Sequence of chain 1.C:
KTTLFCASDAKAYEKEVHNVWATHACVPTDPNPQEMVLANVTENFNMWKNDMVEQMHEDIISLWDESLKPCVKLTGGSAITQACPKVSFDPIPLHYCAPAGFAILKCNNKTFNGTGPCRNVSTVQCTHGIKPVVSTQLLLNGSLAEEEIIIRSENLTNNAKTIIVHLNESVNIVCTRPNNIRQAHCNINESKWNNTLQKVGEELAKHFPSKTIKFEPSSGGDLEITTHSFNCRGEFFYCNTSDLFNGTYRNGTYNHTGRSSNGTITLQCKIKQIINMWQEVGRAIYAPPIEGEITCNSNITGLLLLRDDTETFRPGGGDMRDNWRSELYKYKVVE

A protein and the small-molecule ligand that binds it are described below.
Small molecule (SMILES): CC(=O)N[C@@H]1[C@@H](O)[C@H](O)[C@@H](CO)O[C@H]1O

Binding-site contacts:
Ligand atom C7 contacts residue ASN253 of chain 1.C at 3.5 Å.
Ligand atom C2 contacts residue ASN253 of chain 1.C at 2.5 Å.
Ligand atom C7 contacts residue THR240 of chain 1.C at 4.3 Å.
Ligand atom C4 contacts residue ASN253 of chain 1.C at 4.2 Å.
Ligand atom C5 contacts residue SER255 of chain 1.C at 4.0 Å.
Ligand atom C5 contacts residue ASN253 of chain 1.C at 3.7 Å.
Ligand atom N2 contacts residue ASN253 of chain 1.C at 3.0 Å (h-bond).
Ligand atom C1 contacts residue ASN253 of chain 1.C at 1.4 Å.
Ligand atom O5 contacts residue ASN253 of chain 1.C at 2.4 Å (h-bond).
Ligand atom C1 contacts residue SER255 of chain 1.C at 4.0 Å.
Ligand atom C8 contacts residue THR239 of chain 1.C at 3.5 Å.
Ligand atom C8 contacts residue THR240 of chain 1.C at 3.6 Å.
Ligand atom O6 contacts residue ASN253 of chain 1.C at 4.5 Å.
Ligand atom C3 contacts residue ASN253 of chain 1.C at 3.8 Å.
Ligand atom O7 contacts residue ASN253 of chain 1.C at 3.5 Å (h-bond).
Ligand atom O5 contacts residue SER255 of chain 1.C at 3.9 Å.
Ligand atom C8 contacts residue LEU236 of chain 1.C at 4.0 Å (hydrophobic).